Sequence of chain 1.D:
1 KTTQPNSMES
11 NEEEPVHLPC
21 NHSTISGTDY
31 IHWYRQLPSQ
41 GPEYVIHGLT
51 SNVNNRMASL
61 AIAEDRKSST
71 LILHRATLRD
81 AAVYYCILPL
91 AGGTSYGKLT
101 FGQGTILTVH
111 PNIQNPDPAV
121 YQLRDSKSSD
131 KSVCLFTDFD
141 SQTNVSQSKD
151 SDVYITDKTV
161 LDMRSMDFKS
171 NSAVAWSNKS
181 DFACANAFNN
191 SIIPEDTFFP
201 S

Binding-site contacts:
Ligand atom CD1 contacts residue ASN63 of chain 1.A at 3.3 Å.
Ligand atom CG contacts residue ASN70 of chain 1.A at 3.4 Å.
Ligand atom CD1 contacts residue PHE36 of chain 1.A at 3.5 Å (hydrophobic).
Ligand atom CE1 contacts residue ASN63 of chain 1.A at 3.2 Å.
Ligand atom NH2 contacts residue ASP156 of chain 1.A at 2.7 Å (salt-bridge).
Ligand atom CB contacts residue TYR99 of chain 1.A at 3.4 Å (hydrophobic).
Ligand atom N contacts residue TYR7 of chain 1.A at 2.9 Å (h-bond).
Ligand atom NE contacts residue ASP74 of chain 1.A at 2.8 Å (salt-bridge).
Ligand atom N contacts residue TYR7 of chain 1.A at 3.5 Å (h-bond).
Ligand atom O contacts residue TRP147 of chain 1.A at 3.2 Å (h-bond).
Ligand atom O contacts residue LYS146 of chain 1.A at 3.0 Å (salt-bridge).
Ligand atom O contacts residue ASN70 of chain 1.A at 3.0 Å (h-bond).
Ligand atom O contacts residue LYS146 of chain 1.A at 3.3 Å (salt-bridge).
Ligand atom CD1 contacts residue SER77 of chain 1.A at 3.4 Å.
Ligand atom O contacts residue TYR159 of chain 1.A at 2.6 Å (h-bond).
Ligand atom O contacts residue TYR84 of chain 1.A at 2.6 Å (h-bond).
Ligand atom CZ contacts residue ASP156 of chain 1.A at 3.4 Å.
Ligand atom N contacts residue TYR99 of chain 1.A at 3.1 Å (h-bond).
Ligand atom O contacts residue THR73 of chain 1.A at 2.7 Å (h-bond).
Ligand atom CZ contacts residue ASP74 of chain 1.A at 3.3 Å.
Ligand atom N contacts residue ASN63 of chain 1.A at 3.0 Å (h-bond).
Ligand atom OXT contacts residue LYS146 of chain 1.A at 2.9 Å (salt-bridge).
Ligand atom N contacts residue ASN70 of chain 1.A at 2.9 Å (h-bond).
Ligand atom CA contacts residue SER77 of chain 1.A at 3.1 Å.
Ligand atom CA contacts residue THR73 of chain 1.A at 3.5 Å.
Ligand atom C contacts residue LYS146 of chain 1.A at 3.1 Å.
Ligand atom C contacts residue SER77 of chain 1.A at 3.4 Å.
Ligand atom CB contacts residue LEU90 of chain 1.D at 3.4 Å (hydrophobic).
Ligand atom NH1 contacts residue ASP9 of chain 1.A at 3.2 Å (salt-bridge).
Ligand atom O contacts residue GLN96 of chain 1.E at 3.1 Å (h-bond).
Ligand atom OXT contacts residue ASN80 of chain 1.A at 2.7 Å (h-bond).
Ligand atom CD2 contacts residue TYR99 of chain 1.A at 3.5 Å (hydrophobic).
Ligand atom N contacts residue SER77 of chain 1.A at 2.7 Å (h-bond).
Ligand atom N contacts residue TYR171 of chain 1.A at 3.2 Å (h-bond).
Ligand atom NH2 contacts residue ASP9 of chain 1.A at 3.1 Å (salt-bridge).
Ligand atom O contacts residue TYR98 of chain 1.E at 3.2 Å (h-bond).
Ligand atom NH1 contacts residue ASP74 of chain 1.A at 2.6 Å (salt-bridge).
Ligand atom O contacts residue THR143 of chain 1.A at 3.0 Å (h-bond).
Ligand atom CD2 contacts residue SER24 of chain 1.A at 3.2 Å.
Ligand atom CZ contacts residue ASP9 of chain 1.A at 3.4 Å.

The small molecule below binds the protein below.
Small molecule (SMILES): CC(C)C[C@H](NC(=O)CNC(=O)[C@H](Cc1ccc(O)cc1)NC(=O)[C@H](C)NC(=O)[C@H](CCCN=C(N)N)NC(=O)CNC(=O)[C@H](CCCN=C(N)N)NC(=O)[C@H](CC(C)C)NC(=O)[C@@H](N)Cc1ccccc1)C(=O)O

Sequence of chain 1.A:
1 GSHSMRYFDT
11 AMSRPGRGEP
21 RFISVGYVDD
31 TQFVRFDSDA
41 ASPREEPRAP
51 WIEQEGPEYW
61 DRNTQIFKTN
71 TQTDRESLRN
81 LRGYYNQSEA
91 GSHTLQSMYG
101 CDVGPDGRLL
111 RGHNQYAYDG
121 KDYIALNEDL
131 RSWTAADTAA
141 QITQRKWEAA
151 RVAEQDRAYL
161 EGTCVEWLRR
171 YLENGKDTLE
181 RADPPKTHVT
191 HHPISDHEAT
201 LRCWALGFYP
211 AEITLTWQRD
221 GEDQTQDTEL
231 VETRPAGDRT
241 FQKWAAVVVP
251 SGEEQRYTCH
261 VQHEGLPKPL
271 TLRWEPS

Sequence of chain 1.E:
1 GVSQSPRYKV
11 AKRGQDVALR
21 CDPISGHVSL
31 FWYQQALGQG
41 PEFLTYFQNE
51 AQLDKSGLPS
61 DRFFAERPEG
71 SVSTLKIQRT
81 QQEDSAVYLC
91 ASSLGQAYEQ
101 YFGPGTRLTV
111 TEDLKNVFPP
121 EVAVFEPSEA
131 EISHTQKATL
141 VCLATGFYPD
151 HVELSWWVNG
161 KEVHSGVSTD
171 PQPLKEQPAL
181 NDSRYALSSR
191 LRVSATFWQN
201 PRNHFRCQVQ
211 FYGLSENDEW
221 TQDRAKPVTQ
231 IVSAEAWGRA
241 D